Sequence of chain 1.A:
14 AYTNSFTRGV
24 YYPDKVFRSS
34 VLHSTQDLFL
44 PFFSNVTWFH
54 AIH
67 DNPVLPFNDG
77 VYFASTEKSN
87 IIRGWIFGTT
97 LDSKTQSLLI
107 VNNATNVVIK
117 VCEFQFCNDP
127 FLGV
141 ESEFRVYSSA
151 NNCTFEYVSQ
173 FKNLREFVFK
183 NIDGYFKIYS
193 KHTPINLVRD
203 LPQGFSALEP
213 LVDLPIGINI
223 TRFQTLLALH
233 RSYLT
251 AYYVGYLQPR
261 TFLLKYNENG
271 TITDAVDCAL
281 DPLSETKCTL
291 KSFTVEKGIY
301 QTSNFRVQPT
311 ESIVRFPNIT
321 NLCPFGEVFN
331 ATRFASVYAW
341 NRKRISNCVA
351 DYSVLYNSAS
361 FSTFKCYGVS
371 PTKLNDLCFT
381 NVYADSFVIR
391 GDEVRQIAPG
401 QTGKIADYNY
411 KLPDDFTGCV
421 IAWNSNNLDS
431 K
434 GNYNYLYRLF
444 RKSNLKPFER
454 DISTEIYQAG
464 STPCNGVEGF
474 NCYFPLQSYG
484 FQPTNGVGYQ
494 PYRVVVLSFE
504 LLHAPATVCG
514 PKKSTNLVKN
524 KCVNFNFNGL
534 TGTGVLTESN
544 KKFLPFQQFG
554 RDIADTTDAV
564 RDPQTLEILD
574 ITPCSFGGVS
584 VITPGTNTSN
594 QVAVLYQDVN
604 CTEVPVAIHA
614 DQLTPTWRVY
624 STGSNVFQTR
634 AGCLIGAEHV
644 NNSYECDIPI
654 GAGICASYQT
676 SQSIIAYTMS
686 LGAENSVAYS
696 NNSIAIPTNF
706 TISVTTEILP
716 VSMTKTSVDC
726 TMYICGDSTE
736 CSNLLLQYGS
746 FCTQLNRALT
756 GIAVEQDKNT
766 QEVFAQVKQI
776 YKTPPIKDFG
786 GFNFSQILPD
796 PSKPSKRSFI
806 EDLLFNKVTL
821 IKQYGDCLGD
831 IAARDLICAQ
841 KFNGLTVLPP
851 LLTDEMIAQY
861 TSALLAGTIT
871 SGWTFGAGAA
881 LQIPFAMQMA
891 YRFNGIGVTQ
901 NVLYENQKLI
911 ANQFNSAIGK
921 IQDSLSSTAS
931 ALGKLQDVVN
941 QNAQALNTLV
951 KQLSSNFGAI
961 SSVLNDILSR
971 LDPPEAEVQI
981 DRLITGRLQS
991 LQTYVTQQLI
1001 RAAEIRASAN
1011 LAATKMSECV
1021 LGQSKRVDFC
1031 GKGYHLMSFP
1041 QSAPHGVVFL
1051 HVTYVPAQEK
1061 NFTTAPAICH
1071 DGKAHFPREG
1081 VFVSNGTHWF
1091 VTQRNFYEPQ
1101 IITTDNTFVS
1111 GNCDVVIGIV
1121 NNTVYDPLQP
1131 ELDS

This protein binds this small molecule.
Small molecule (SMILES): CC(=O)N[C@H]1[C@H](O[C@H]2[C@H](O)[C@@H](NC(C)=O)CO[C@@H]2CO)O[C@H](CO)[C@@H](O)[C@@H]1O

Binding-site contacts:
Ligand atom C1 contacts residue ASN221 of chain 1.B at 1.4 Å.
Ligand atom C8 contacts residue LYS449 of chain 1.A at 4.0 Å.
Ligand atom C5 contacts residue THR223 of chain 1.B at 3.8 Å.
Ligand atom O7 contacts residue SER446 of chain 1.A at 2.5 Å (h-bond).
Ligand atom C7 contacts residue ARG444 of chain 1.A at 3.7 Å.
Ligand atom C8 contacts residue THR223 of chain 1.B at 4.1 Å.
Ligand atom O7 contacts residue ASN447 of chain 1.A at 4.2 Å.
Ligand atom C7 contacts residue SER446 of chain 1.A at 3.5 Å.
Ligand atom C6 contacts residue THR95 of chain 1.B at 3.8 Å.
Ligand atom O5 contacts residue THR95 of chain 1.B at 4.1 Å.
Ligand atom C5 contacts residue ASN221 of chain 1.B at 3.6 Å.
Ligand atom C3 contacts residue ASN221 of chain 1.B at 3.8 Å.
Ligand atom C4 contacts residue ASN221 of chain 1.B at 4.2 Å.
Ligand atom C8 contacts residue ASN447 of chain 1.A at 3.3 Å.
Ligand atom O3 contacts residue SER446 of chain 1.A at 3.7 Å.
Ligand atom C2 contacts residue ASN221 of chain 1.B at 2.5 Å.
Ligand atom O6 contacts residue THR95 of chain 1.B at 3.7 Å.
Ligand atom C8 contacts residue SER446 of chain 1.A at 4.1 Å.
Ligand atom C1 contacts residue THR223 of chain 1.B at 4.5 Å.
Ligand atom C8 contacts residue ARG444 of chain 1.A at 4.0 Å.
Ligand atom O7 contacts residue ARG444 of chain 1.A at 2.9 Å (salt-bridge).
Ligand atom C7 contacts residue ASN447 of chain 1.A at 4.3 Å.
Ligand atom O5 contacts residue ASN221 of chain 1.B at 2.2 Å (h-bond).
Ligand atom C8 contacts residue GLU452 of chain 1.A at 3.9 Å.
Ligand atom C6 contacts residue THR223 of chain 1.B at 3.7 Å.
Ligand atom N2 contacts residue ASN221 of chain 1.B at 2.9 Å (h-bond).
Ligand atom C7 contacts residue ASN221 of chain 1.B at 4.0 Å.
Ligand atom O5 contacts residue THR223 of chain 1.B at 3.9 Å.

Sequence of chain 1.B:
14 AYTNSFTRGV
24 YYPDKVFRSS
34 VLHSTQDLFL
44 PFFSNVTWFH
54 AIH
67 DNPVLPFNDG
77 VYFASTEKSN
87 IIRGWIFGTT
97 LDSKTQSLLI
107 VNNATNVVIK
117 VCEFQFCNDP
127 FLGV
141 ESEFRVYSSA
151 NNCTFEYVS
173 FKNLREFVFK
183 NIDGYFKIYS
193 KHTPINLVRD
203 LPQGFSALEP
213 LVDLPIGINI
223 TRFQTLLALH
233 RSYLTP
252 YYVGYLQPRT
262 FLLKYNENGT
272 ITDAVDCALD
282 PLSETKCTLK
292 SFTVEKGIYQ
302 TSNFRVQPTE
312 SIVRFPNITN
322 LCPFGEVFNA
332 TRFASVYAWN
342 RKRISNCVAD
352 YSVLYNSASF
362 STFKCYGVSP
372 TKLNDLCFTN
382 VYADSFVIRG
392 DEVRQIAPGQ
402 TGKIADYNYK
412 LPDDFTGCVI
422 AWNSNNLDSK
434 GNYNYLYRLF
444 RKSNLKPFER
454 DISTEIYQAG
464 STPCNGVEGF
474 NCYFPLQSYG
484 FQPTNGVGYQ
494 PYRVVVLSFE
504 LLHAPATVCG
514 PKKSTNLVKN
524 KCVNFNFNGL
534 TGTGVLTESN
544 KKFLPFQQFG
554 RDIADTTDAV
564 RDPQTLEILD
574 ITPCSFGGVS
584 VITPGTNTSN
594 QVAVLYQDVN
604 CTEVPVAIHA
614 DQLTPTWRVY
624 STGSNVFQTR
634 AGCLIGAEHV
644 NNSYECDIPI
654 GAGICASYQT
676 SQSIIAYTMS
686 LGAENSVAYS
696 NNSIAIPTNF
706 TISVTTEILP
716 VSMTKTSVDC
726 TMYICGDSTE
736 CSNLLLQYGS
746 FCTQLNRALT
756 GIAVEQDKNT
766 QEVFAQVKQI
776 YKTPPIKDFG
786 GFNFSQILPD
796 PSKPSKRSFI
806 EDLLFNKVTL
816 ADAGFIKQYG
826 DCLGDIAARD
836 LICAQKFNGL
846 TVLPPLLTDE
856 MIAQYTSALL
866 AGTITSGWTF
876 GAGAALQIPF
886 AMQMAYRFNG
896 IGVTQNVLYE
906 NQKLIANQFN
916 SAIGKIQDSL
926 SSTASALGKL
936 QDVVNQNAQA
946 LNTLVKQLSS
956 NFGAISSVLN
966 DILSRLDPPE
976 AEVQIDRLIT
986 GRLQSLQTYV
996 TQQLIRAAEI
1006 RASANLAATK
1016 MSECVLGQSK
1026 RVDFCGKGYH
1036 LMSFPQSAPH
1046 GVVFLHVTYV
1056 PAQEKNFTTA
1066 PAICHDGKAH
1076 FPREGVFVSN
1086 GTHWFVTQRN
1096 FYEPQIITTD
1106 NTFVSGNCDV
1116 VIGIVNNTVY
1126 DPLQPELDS